Sequence of chain 1.D:
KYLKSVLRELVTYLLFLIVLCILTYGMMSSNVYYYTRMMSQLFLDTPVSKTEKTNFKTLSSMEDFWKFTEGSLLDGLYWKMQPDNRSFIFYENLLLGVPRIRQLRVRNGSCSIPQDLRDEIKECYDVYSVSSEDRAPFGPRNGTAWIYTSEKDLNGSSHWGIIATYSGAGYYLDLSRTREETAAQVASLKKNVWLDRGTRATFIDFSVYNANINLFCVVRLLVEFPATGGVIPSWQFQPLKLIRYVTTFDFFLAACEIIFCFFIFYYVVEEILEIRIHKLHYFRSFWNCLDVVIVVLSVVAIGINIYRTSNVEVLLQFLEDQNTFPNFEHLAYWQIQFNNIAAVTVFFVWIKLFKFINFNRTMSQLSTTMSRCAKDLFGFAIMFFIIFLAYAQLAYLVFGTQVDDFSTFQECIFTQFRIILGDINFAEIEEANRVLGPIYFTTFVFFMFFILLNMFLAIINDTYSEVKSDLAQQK

Binding-site contacts:
Ligand atom CM contacts residue PLM1 of chain 1.QA at 3.8 Å.
Ligand atom CZ contacts residue CHS1 of chain 1.CA at 3.6 Å.
Ligand atom CD2 contacts residue CHS1 of chain 1.CA at 3.6 Å.
Ligand atom CE2 contacts residue CHS1 of chain 1.CA at 4.1 Å.
Ligand atom O contacts residue TYR239 of chain 1.C at 3.9 Å.
Ligand atom CH contacts residue CHS1 of chain 1.CA at 4.4 Å.
Ligand atom OXT contacts residue TYR239 of chain 1.C at 4.0 Å.
Ligand atom CG contacts residue CHS1 of chain 1.CA at 4.4 Å.
Ligand atom CE1 contacts residue PLM1 of chain 1.QA at 4.3 Å.
Ligand atom C contacts residue TYR239 of chain 1.C at 4.0 Å (hydrophobic).
Ligand atom CA contacts residue CHS1 of chain 1.CA at 4.3 Å.
Ligand atom CE1 contacts residue LEU609 of chain 1.D at 4.1 Å (hydrophobic).
Ligand atom CE1 contacts residue CHS1 of chain 1.CA at 4.2 Å.
Ligand atom CE1 contacts residue TRP570 of chain 1.C at 3.9 Å (hydrophobic).
Ligand atom CD1 contacts residue TRP570 of chain 1.C at 3.4 Å (hydrophobic).
Ligand atom CG contacts residue PLM1 of chain 1.QA at 4.4 Å.
Ligand atom N contacts residue PLM1 of chain 1.QA at 2.5 Å (h-bond).
Ligand atom CE2 contacts residue PLM1 of chain 1.QA at 3.6 Å.
Ligand atom CA contacts residue PLM1 of chain 1.QA at 3.8 Å.
Ligand atom N contacts residue PHE629 of chain 1.D at 4.5 Å.
Ligand atom CH contacts residue PLM1 of chain 1.QA at 4.4 Å.
Ligand atom CZ contacts residue PLM1 of chain 1.QA at 4.2 Å.
Ligand atom CD2 contacts residue PLM1 of chain 1.QA at 4.3 Å.
Ligand atom CD1 contacts residue CHS1 of chain 1.CA at 4.2 Å.

Sequence of chain 1.C:
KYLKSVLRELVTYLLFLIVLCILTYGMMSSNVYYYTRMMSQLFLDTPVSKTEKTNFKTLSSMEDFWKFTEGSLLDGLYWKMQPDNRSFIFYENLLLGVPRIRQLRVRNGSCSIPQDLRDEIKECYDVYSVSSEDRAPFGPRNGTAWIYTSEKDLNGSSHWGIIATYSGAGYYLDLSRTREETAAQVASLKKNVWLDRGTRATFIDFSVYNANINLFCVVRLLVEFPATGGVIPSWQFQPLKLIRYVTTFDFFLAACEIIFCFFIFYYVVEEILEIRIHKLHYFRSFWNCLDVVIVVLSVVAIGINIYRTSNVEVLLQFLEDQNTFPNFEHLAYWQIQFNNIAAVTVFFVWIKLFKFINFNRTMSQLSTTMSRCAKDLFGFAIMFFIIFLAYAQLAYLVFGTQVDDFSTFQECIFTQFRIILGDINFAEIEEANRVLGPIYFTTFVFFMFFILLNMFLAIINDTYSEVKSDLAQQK

The small molecule below binds the protein below.
Small molecule (SMILES): N[C@@H](CC1CCCCC1)[C@@H](O)CC(=O)O